Sequence of chain 1.A:
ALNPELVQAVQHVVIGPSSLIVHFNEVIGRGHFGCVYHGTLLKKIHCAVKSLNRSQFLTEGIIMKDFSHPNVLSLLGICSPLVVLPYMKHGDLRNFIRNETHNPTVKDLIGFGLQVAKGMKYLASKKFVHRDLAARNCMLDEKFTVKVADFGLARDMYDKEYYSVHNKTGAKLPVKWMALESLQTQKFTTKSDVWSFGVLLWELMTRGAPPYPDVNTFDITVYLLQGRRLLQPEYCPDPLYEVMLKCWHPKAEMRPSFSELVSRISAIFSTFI

The protein below binds the small molecule below.
Small molecule (SMILES): COc1ccc(Cc2nnc3sc(-c4cc5ccccc5[nH]4)nn23)cc1

Binding-site contacts:
Ligand atom CAK contacts residue TYR203 of chain 1.A at 3.5 Å (hydrophobic).
Ligand atom OAP contacts residue MET133 of chain 1.A at 3.2 Å (h-bond).
Ligand atom CAY contacts residue MET184 of chain 1.A at 3.7 Å (hydrophobic).
Ligand atom NAO contacts residue ARG181 of chain 1.A at 2.9 Å (salt-bridge).
Ligand atom CAT contacts residue TYR203 of chain 1.A at 3.5 Å (hydrophobic).
Ligand atom CAX contacts residue TYR203 of chain 1.A at 3.5 Å (hydrophobic).
Ligand atom CAI contacts residue ASP137 of chain 1.A at 3.5 Å.
Ligand atom CAG contacts residue ALA81 of chain 1.A at 3.6 Å (hydrophobic).
Ligand atom CAC contacts residue TYR203 of chain 1.A at 3.8 Å (hydrophobic).
Ligand atom NAZ contacts residue TYR203 of chain 1.A at 3.4 Å.
Ligand atom CAY contacts residue TYR203 of chain 1.A at 3.4 Å (hydrophobic).
Ligand atom NAO contacts residue TYR203 of chain 1.A at 3.3 Å.
Ligand atom CAC contacts residue ASP137 of chain 1.A at 3.6 Å.
Ligand atom CAY contacts residue ASP195 of chain 1.A at 3.7 Å.
Ligand atom CAF contacts residue MET184 of chain 1.A at 3.7 Å (hydrophobic).
Ligand atom CAG contacts residue MET184 of chain 1.A at 3.8 Å (hydrophobic).
Ligand atom CAC contacts residue ASN140 of chain 1.A at 3.4 Å.
Ligand atom NAN contacts residue MET184 of chain 1.A at 3.6 Å (h-bond).
Ligand atom CAX contacts residue ARG181 of chain 1.A at 3.6 Å.
Ligand atom CAV contacts residue MET184 of chain 1.A at 3.4 Å (hydrophobic).
Ligand atom NAZ contacts residue MET184 of chain 1.A at 3.7 Å.
Ligand atom CAA contacts residue MET133 of chain 1.A at 3.4 Å (hydrophobic).
Ligand atom CAA contacts residue TYR132 of chain 1.A at 3.5 Å (hydrophobic).
Ligand atom NAN contacts residue TYR203 of chain 1.A at 3.5 Å.
Ligand atom CAS contacts residue ALA81 of chain 1.A at 3.7 Å (hydrophobic).
Ligand atom CAV contacts residue TYR203 of chain 1.A at 3.4 Å (hydrophobic).
Ligand atom CAB contacts residue ASN140 of chain 1.A at 3.5 Å.
Ligand atom NAL contacts residue ALA199 of chain 1.A at 3.6 Å.
Ligand atom CAS contacts residue MET184 of chain 1.A at 3.6 Å (hydrophobic).
Ligand atom NAL contacts residue LEU113 of chain 1.A at 3.7 Å.
Ligand atom NAO contacts residue ASP137 of chain 1.A at 3.6 Å.
Ligand atom SAQ contacts residue MET184 of chain 1.A at 3.5 Å (h-bond).
Ligand atom NAL contacts residue TYR203 of chain 1.A at 3.8 Å.
Ligand atom SAQ contacts residue TYR203 of chain 1.A at 3.4 Å.
Ligand atom SAQ contacts residue ARG181 of chain 1.A at 3.8 Å.
Ligand atom NAM contacts residue ALA194 of chain 1.A at 3.2 Å.
Ligand atom CAU contacts residue TYR203 of chain 1.A at 3.4 Å (hydrophobic).
Ligand atom CAW contacts residue TYR203 of chain 1.A at 3.8 Å (hydrophobic).
Ligand atom CAX contacts residue ASP137 of chain 1.A at 3.7 Å.
Ligand atom NAM contacts residue ASP195 of chain 1.A at 3.0 Å (salt-bridge).